Sequence of chain 1.L:
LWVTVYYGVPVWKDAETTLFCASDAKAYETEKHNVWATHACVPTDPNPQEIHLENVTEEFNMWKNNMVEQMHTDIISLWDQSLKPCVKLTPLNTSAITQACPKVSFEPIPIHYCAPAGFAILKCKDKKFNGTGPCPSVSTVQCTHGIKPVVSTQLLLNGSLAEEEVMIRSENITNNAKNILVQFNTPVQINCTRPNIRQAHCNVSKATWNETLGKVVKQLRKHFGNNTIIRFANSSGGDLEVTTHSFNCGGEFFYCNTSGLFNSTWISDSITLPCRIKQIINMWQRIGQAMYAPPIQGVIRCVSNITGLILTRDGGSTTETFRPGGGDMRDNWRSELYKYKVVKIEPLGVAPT

A small-molecule ligand and the protein it binds are described below.
Small molecule (SMILES): CC(=O)N[C@H]1[C@H](O[C@H]2[C@H](O)[C@@H](NC(C)=O)CO[C@@H]2CO)O[C@H](CO)[C@@H](O[C@@H]2O[C@H](CO)[C@@H](O)[C@H](O[C@H]3O[C@H](CO)[C@@H](O)[C@H](O)[C@@H]3O)[C@@H]2O)[C@@H]1O

Binding-site contacts:
Ligand atom C3 contacts residue ASN230 of chain 1.L at 3.8 Å.
Ligand atom C4 contacts residue ASN230 of chain 1.L at 4.2 Å.
Ligand atom C1 contacts residue VAL412 of chain 1.L at 4.0 Å (hydrophobic).
Ligand atom C4 contacts residue VAL412 of chain 1.L at 3.5 Å (hydrophobic).
Ligand atom O7 contacts residue SER413 of chain 1.L at 4.0 Å.
Ligand atom C5 contacts residue ASN230 of chain 1.L at 3.6 Å.
Ligand atom C1 contacts residue SER413 of chain 1.L at 3.9 Å.
Ligand atom C6 contacts residue VAL412 of chain 1.L at 4.2 Å (hydrophobic).
Ligand atom O4 contacts residue VAL412 of chain 1.L at 3.4 Å (h-bond).
Ligand atom C2 contacts residue VAL412 of chain 1.L at 4.2 Å (hydrophobic).
Ligand atom C1 contacts residue ASN230 of chain 1.L at 1.4 Å.
Ligand atom N2 contacts residue SER413 of chain 1.L at 3.1 Å.
Ligand atom O6 contacts residue GLY346 of chain 1.L at 4.0 Å.
Ligand atom C6 contacts residue CYS345 of chain 1.L at 3.6 Å (hydrophobic).
Ligand atom C6 contacts residue ARG410 of chain 1.L at 4.0 Å.
Ligand atom O4 contacts residue SER177 of chain 1.L at 3.6 Å.
Ligand atom C6 contacts residue GLY346 of chain 1.L at 2.8 Å.
Ligand atom O2 contacts residue PHE178 of chain 1.L at 3.7 Å.
Ligand atom C5 contacts residue GLY346 of chain 1.L at 3.5 Å.
Ligand atom O6 contacts residue CYS345 of chain 1.L at 2.9 Å.
Ligand atom O4 contacts residue VAL176 of chain 1.L at 3.8 Å.
Ligand atom C7 contacts residue SER413 of chain 1.L at 3.9 Å.
Ligand atom C6 contacts residue GLY346 of chain 1.L at 2.9 Å.
Ligand atom O4 contacts residue PHE178 of chain 1.L at 4.0 Å.
Ligand atom C6 contacts residue VAL176 of chain 1.L at 3.8 Å (hydrophobic).
Ligand atom O6 contacts residue GLY346 of chain 1.L at 2.8 Å (h-bond).
Ligand atom C5 contacts residue VAL412 of chain 1.L at 3.2 Å (hydrophobic).
Ligand atom O5 contacts residue GLY346 of chain 1.L at 3.5 Å (h-bond).
Ligand atom N2 contacts residue ASN230 of chain 1.L at 2.8 Å (h-bond).
Ligand atom O5 contacts residue ASN230 of chain 1.L at 2.4 Å (h-bond).
Ligand atom O7 contacts residue ASN344 of chain 1.L at 4.0 Å.
Ligand atom O5 contacts residue VAL412 of chain 1.L at 4.1 Å.
Ligand atom C3 contacts residue VAL412 of chain 1.L at 3.4 Å (hydrophobic).
Ligand atom C2 contacts residue GLY346 of chain 1.L at 4.2 Å.
Ligand atom C3 contacts residue SER413 of chain 1.L at 3.8 Å.
Ligand atom O6 contacts residue LYS175 of chain 1.L at 4.3 Å.
Ligand atom C2 contacts residue ASN230 of chain 1.L at 2.4 Å.
Ligand atom C2 contacts residue SER413 of chain 1.L at 3.8 Å.
Ligand atom O6 contacts residue VAL176 of chain 1.L at 3.0 Å (h-bond).
Ligand atom C7 contacts residue ASN230 of chain 1.L at 3.9 Å.